Binding-site contacts:
Ligand atom O10 contacts residue ARG25 of chain 1.A at 2.8 Å (salt-bridge).
Ligand atom O9 contacts residue ARG25 of chain 1.A at 2.8 Å (salt-bridge).
Ligand atom P8 contacts residue LEU20 of chain 1.A at 4.2 Å.
Ligand atom C3 contacts residue GLU57 of chain 1.A at 3.7 Å.
Ligand atom O9 contacts residue CYS24 of chain 1.A at 3.4 Å.
Ligand atom O11 contacts residue ASN22 of chain 1.A at 3.1 Å (h-bond).
Ligand atom O10 contacts residue GLY21 of chain 1.A at 3.2 Å (h-bond).
Ligand atom O10 contacts residue CYS19 of chain 1.A at 3.1 Å.
Ligand atom P8 contacts residue GLY21 of chain 1.A at 3.9 Å.
Ligand atom O10 contacts residue LEU20 of chain 1.A at 2.8 Å (h-bond).
Ligand atom C2 contacts residue TYR138 of chain 1.A at 4.0 Å (hydrophobic).
Ligand atom C2 contacts residue GLY21 of chain 1.A at 4.1 Å.
Ligand atom O9 contacts residue CYS19 of chain 1.A at 3.7 Å.
Ligand atom C7 contacts residue ASP136 of chain 1.A at 3.2 Å.
Ligand atom C6 contacts residue GLY21 of chain 1.A at 3.9 Å.
Ligand atom C5 contacts residue ASP136 of chain 1.A at 4.2 Å.
Ligand atom O11 contacts residue ILE23 of chain 1.A at 3.0 Å (h-bond).
Ligand atom C5 contacts residue LEU20 of chain 1.A at 3.7 Å (hydrophobic).
Ligand atom C2 contacts residue GLU57 of chain 1.A at 3.4 Å.
Ligand atom O11 contacts residue CYS24 of chain 1.A at 3.1 Å (h-bond).
Ligand atom C4 contacts residue GLY21 of chain 1.A at 3.8 Å.
Ligand atom O9 contacts residue ASP136 of chain 1.A at 3.7 Å.
Ligand atom C2 contacts residue ILE23 of chain 1.A at 4.0 Å (hydrophobic).
Ligand atom O11 contacts residue ARG25 of chain 1.A at 4.2 Å.
Ligand atom P8 contacts residue ARG25 of chain 1.A at 3.8 Å.
Ligand atom C1 contacts residue GLY21 of chain 1.A at 4.1 Å.
Ligand atom O11 contacts residue CYS19 of chain 1.A at 3.1 Å (h-bond).
Ligand atom C1 contacts residue TYR138 of chain 1.A at 3.6 Å (hydrophobic).
Ligand atom C4 contacts residue LEU20 of chain 1.A at 3.7 Å (hydrophobic).
Ligand atom C1 contacts residue ILE23 of chain 1.A at 3.5 Å (hydrophobic).
Ligand atom C3 contacts residue GLY21 of chain 1.A at 3.9 Å.
Ligand atom P8 contacts residue CYS24 of chain 1.A at 4.0 Å.
Ligand atom P8 contacts residue ASP136 of chain 1.A at 4.1 Å.
Ligand atom C6 contacts residue ASP136 of chain 1.A at 4.2 Å.
Ligand atom C7 contacts residue CYS24 of chain 1.A at 4.1 Å (hydrophobic).
Ligand atom P8 contacts residue ASN22 of chain 1.A at 4.4 Å.
Ligand atom P8 contacts residue CYS19 of chain 1.A at 3.5 Å.
Ligand atom C5 contacts residue GLY21 of chain 1.A at 3.5 Å.
Ligand atom O11 contacts residue GLY21 of chain 1.A at 3.6 Å (h-bond).
Ligand atom C6 contacts residue TYR138 of chain 1.A at 4.3 Å (hydrophobic).

The small molecule below binds the protein below.
Small molecule (SMILES): O=P(O)(O)Cc1ccccc1

Sequence of chain 1.A:
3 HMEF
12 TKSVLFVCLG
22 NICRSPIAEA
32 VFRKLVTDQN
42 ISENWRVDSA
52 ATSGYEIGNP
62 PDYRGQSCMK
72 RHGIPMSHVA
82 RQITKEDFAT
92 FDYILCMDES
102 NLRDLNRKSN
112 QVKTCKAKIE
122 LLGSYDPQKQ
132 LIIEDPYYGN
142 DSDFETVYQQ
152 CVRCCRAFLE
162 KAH